This protein binds this small molecule.
Small molecule (SMILES): CNc1nc(Cl)nc2c1ncn2Cc1cccc(C(N)=O)c1

Binding-site contacts:
Ligand atom C16 contacts residue LEU37 of chain 1.B at 3.8 Å (hydrophobic).
Ligand atom C19 contacts residue SO41 of chain 1.K at 3.0 Å.
Ligand atom C15 contacts residue LEU37 of chain 1.B at 3.6 Å (hydrophobic).
Ligand atom N05 contacts residue SER35 of chain 1.B at 2.7 Å (h-bond).
Ligand atom C13 contacts residue ASN20 of chain 1.B at 3.8 Å.
Ligand atom C20 contacts residue LYS18 of chain 1.B at 3.7 Å.
Ligand atom C16 contacts residue SO41 of chain 1.K at 3.0 Å.
Ligand atom CL01 contacts residue ASN21 of chain 1.B at 3.0 Å.
Ligand atom CL01 contacts residue ASN24 of chain 1.B at 3.3 Å.
Ligand atom N22 contacts residue ASN20 of chain 1.B at 3.1 Å (h-bond).
Ligand atom C10 contacts residue ASN20 of chain 1.B at 3.1 Å.
Ligand atom N09 contacts residue LYS18 of chain 1.B at 3.3 Å (salt-bridge).
Ligand atom CL01 contacts residue SER19 of chain 1.B at 3.6 Å.
Ligand atom C20 contacts residue ASP133 of chain 1.B at 3.1 Å.
Ligand atom N17 contacts residue SO41 of chain 1.K at 2.8 Å (h-bond).
Ligand atom C13 contacts residue MET91 of chain 1.B at 3.3 Å (hydrophobic).
Ligand atom C11 contacts residue SO41 of chain 1.K at 3.7 Å.
Ligand atom C02 contacts residue ASN24 of chain 1.B at 3.6 Å.
Ligand atom C11 contacts residue ASN20 of chain 1.B at 3.0 Å.
Ligand atom C15 contacts residue SO41 of chain 1.K at 3.5 Å.
Ligand atom C12 contacts residue MET91 of chain 1.B at 3.3 Å (hydrophobic).
Ligand atom C06 contacts residue TRP34 of chain 1.B at 3.7 Å (hydrophobic).
Ligand atom N05 contacts residue TRP34 of chain 1.B at 3.4 Å.
Ligand atom CL01 contacts residue PRO88 of chain 1.B at 3.5 Å.
Ligand atom C02 contacts residue SER19 of chain 1.B at 3.6 Å.
Ligand atom N17 contacts residue LEU37 of chain 1.B at 3.2 Å.
Ligand atom C06 contacts residue TRP85 of chain 1.B at 3.4 Å (hydrophobic).
Ligand atom C10 contacts residue SO41 of chain 1.K at 3.7 Å.
Ligand atom C10 contacts residue LYS18 of chain 1.B at 3.1 Å.
Ligand atom CL01 contacts residue ASN20 of chain 1.B at 3.5 Å.
Ligand atom C06 contacts residue SER35 of chain 1.B at 3.3 Å.
Ligand atom C06 contacts residue ASN24 of chain 1.B at 3.7 Å.
Ligand atom N22 contacts residue SER19 of chain 1.B at 3.8 Å.
Ligand atom C04 contacts residue TRP34 of chain 1.B at 3.6 Å (hydrophobic).
Ligand atom C02 contacts residue ASN20 of chain 1.B at 3.6 Å.
Ligand atom N03 contacts residue ASN24 of chain 1.B at 3.0 Å (h-bond).
Ligand atom C12 contacts residue ASN20 of chain 1.B at 2.8 Å.
Ligand atom C08 contacts residue LYS18 of chain 1.B at 3.8 Å.
Ligand atom O18 contacts residue SO41 of chain 1.K at 3.5 Å (h-bond).
Ligand atom N05 contacts residue LEU96 of chain 1.B at 3.8 Å.

Sequence of chain 1.B:
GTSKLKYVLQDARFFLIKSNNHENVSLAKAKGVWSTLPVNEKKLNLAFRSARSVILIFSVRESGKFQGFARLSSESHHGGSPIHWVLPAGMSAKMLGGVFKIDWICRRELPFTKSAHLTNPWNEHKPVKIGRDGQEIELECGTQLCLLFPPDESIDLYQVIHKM